Sequence of chain 1.BB:
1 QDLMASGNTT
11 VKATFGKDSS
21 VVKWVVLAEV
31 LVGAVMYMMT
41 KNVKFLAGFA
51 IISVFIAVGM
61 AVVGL

Sequence of chain 1.NA:
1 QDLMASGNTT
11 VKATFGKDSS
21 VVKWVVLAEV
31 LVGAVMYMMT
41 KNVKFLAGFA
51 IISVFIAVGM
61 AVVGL

Binding-site contacts:
Ligand atom O3 contacts residue MET38 of chain 1.CB at 2.9 Å (h-bond).
Ligand atom C2 contacts residue VAL43 of chain 1.NA at 3.3 Å (hydrophobic).
Ligand atom C2 contacts residue VAL32 of chain 1.BB at 4.1 Å (hydrophobic).
Ligand atom C2 contacts residue LYS44 of chain 1.NA at 4.3 Å.
Ligand atom O2 contacts residue MET39 of chain 1.CB at 3.8 Å.
Ligand atom O4 contacts residue LYS44 of chain 1.NA at 4.3 Å.
Ligand atom O5 contacts residue LYS44 of chain 1.NA at 3.3 Å.
Ligand atom C4 contacts residue MET39 of chain 1.CB at 3.8 Å (hydrophobic).
Ligand atom C3 contacts residue MET39 of chain 1.CB at 3.8 Å (hydrophobic).
Ligand atom C3 contacts residue MET38 of chain 1.CB at 3.4 Å (hydrophobic).
Ligand atom O1 contacts residue LYS44 of chain 1.NA at 3.4 Å.
Ligand atom O5 contacts residue MET39 of chain 1.CB at 3.3 Å (h-bond).
Ligand atom O2 contacts residue LYS44 of chain 1.NA at 3.4 Å.
Ligand atom P1 contacts residue VAL43 of chain 1.NA at 4.4 Å.
Ligand atom C1 contacts residue VAL32 of chain 1.BB at 4.3 Å (hydrophobic).
Ligand atom O2 contacts residue MET38 of chain 1.CB at 3.6 Å (h-bond).
Ligand atom O4 contacts residue MET38 of chain 1.CB at 3.9 Å.
Ligand atom C1 contacts residue VAL43 of chain 1.NA at 3.7 Å (hydrophobic).
Ligand atom P1 contacts residue LYS44 of chain 1.NA at 4.1 Å.
Ligand atom C1 contacts residue VAL35 of chain 1.BB at 4.0 Å (hydrophobic).
Ligand atom O1 contacts residue VAL43 of chain 1.NA at 3.0 Å (h-bond).
Ligand atom P1 contacts residue MET38 of chain 1.CB at 3.8 Å.
Ligand atom O3 contacts residue VAL32 of chain 1.BB at 3.3 Å.

The small molecule below binds the protein below.
Small molecule (SMILES): CCOP(=O)(O)OC[C@H](O)CO

Sequence of chain 1.CB:
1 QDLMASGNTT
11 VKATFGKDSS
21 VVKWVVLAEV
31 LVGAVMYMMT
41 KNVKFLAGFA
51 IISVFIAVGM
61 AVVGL